Binding-site contacts:
Ligand atom C5 contacts residue TRP44 of chain 1.A at 3.7 Å (hydrophobic).
Ligand atom OM7 contacts residue ILE46 of chain 1.A at 3.5 Å.
Ligand atom N3 contacts residue GLU94 of chain 1.A at 3.2 Å (salt-bridge).
Ligand atom C2A contacts residue TRP143 of chain 1.A at 3.6 Å (hydrophobic).
Ligand atom C2 contacts residue TRP44 of chain 1.A at 3.5 Å (hydrophobic).
Ligand atom N1A contacts residue TRP143 of chain 1.A at 3.6 Å.
Ligand atom OM7 contacts residue GLU48 of chain 1.A at 3.0 Å (salt-bridge).
Ligand atom N3A contacts residue TRP143 of chain 1.A at 3.7 Å.
Ligand atom C6 contacts residue HIS135 of chain 1.A at 3.4 Å.
Ligand atom OM7 contacts residue 1PE1 of chain 1.W at 2.9 Å.
Ligand atom N4A contacts residue ASN161 of chain 1.A at 3.7 Å.
Ligand atom N3A contacts residue ASN161 of chain 1.A at 3.0 Å (h-bond).
Ligand atom C6A contacts residue TRP44 of chain 1.A at 3.1 Å (hydrophobic).
Ligand atom C7A contacts residue TRP143 of chain 1.A at 3.5 Å (hydrophobic).
Ligand atom C1 contacts residue HIS135 of chain 1.A at 3.6 Å.
Ligand atom C5A contacts residue TRP143 of chain 1.A at 3.4 Å (hydrophobic).
Ligand atom C4A contacts residue TRP143 of chain 1.A at 3.4 Å (hydrophobic).
Ligand atom CM4 contacts residue TYR95 of chain 1.A at 3.6 Å (hydrophobic).
Ligand atom CM2 contacts residue TYR156 of chain 1.A at 3.3 Å (hydrophobic).
Ligand atom CM4 contacts residue TRP44 of chain 1.A at 3.6 Å (hydrophobic).
Ligand atom C4 contacts residue GLU94 of chain 1.A at 3.2 Å.
Ligand atom C5 contacts residue HIS135 of chain 1.A at 3.3 Å.
Ligand atom N4A contacts residue HIS135 of chain 1.A at 2.8 Å (h-bond).
Ligand atom N3 contacts residue TRP44 of chain 1.A at 3.4 Å.
Ligand atom N3A contacts residue GLY139 of chain 1.A at 3.4 Å.
Ligand atom CM4 contacts residue GLU94 of chain 1.A at 3.4 Å.
Ligand atom C2 contacts residue GLU94 of chain 1.A at 3.8 Å.
Ligand atom C4A contacts residue ASN161 of chain 1.A at 3.7 Å.
Ligand atom CM7 contacts residue 1PE1 of chain 1.W at 3.6 Å.
Ligand atom C7A contacts residue GLU94 of chain 1.A at 3.4 Å.
Ligand atom C6A contacts residue TRP143 of chain 1.A at 3.4 Å (hydrophobic).
Ligand atom N1A contacts residue TRP44 of chain 1.A at 3.6 Å.
Ligand atom C4 contacts residue TRP44 of chain 1.A at 3.4 Å (hydrophobic).
Ligand atom N4A contacts residue GLU94 of chain 1.A at 2.8 Å (salt-bridge).
Ligand atom C2A contacts residue ASN161 of chain 1.A at 3.8 Å.
Ligand atom CM6 contacts residue TYR95 of chain 1.A at 3.8 Å (hydrophobic).
Ligand atom C1 contacts residue ASN161 of chain 1.A at 3.7 Å.
Ligand atom CM6 contacts residue HIS135 of chain 1.A at 3.4 Å.
Ligand atom CM7 contacts residue TYR95 of chain 1.A at 3.3 Å (hydrophobic).
Ligand atom C2 contacts residue ASN161 of chain 1.A at 3.6 Å.

This small molecule binds to this protein.
Small molecule (SMILES): Cc1ncc(C[n+]2cccc(CCO)c2C)c(N)n1

Sequence of chain 1.A:
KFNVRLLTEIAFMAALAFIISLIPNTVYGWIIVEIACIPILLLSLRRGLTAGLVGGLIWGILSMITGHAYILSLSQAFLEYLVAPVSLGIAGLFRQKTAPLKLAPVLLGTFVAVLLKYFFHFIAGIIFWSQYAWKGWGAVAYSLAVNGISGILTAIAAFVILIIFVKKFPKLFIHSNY